Binding-site contacts:
Ligand atom C contacts residue PHE77 of chain 1.A at 3.6 Å (hydrophobic).
Ligand atom CB contacts residue TYR150 of chain 1.A at 4.1 Å (hydrophobic).
Ligand atom CG contacts residue ALA100 of chain 1.A at 4.4 Å (hydrophobic).
Ligand atom O contacts residue SER79 of chain 1.A at 2.6 Å (h-bond).
Ligand atom N contacts residue TYR150 of chain 1.A at 4.2 Å.
Ligand atom C contacts residue ALA100 of chain 1.A at 4.3 Å (hydrophobic).
Ligand atom OXT contacts residue ASN103 of chain 1.A at 4.1 Å.
Ligand atom CD contacts residue TYR150 of chain 1.A at 3.9 Å (hydrophobic).
Ligand atom C contacts residue TYR150 of chain 1.A at 3.5 Å (hydrophobic).
Ligand atom CD contacts residue ASP226 of chain 1.A at 3.2 Å.
Ligand atom OXT contacts residue THR102 of chain 1.A at 3.0 Å (h-bond).
Ligand atom CG contacts residue TYR150 of chain 1.A at 3.4 Å (hydrophobic).
Ligand atom C contacts residue SER79 of chain 1.A at 3.4 Å.
Ligand atom CD contacts residue ALA100 of chain 1.A at 2.9 Å (hydrophobic).
Ligand atom C contacts residue THR102 of chain 1.A at 4.1 Å.
Ligand atom O contacts residue ASN78 of chain 1.A at 3.3 Å.
Ligand atom CG contacts residue THR102 of chain 1.A at 4.4 Å.
Ligand atom N contacts residue GLY227 of chain 1.A at 3.8 Å.
Ligand atom OXT contacts residue SER79 of chain 1.A at 2.6 Å (h-bond).
Ligand atom CD contacts residue TYR275 of chain 1.A at 3.8 Å (hydrophobic).
Ligand atom C contacts residue ASN78 of chain 1.A at 4.0 Å.
Ligand atom O contacts residue TYR150 of chain 1.A at 3.4 Å.
Ligand atom C contacts residue ALA101 of chain 1.A at 4.2 Å (hydrophobic).
Ligand atom CG contacts residue PHE77 of chain 1.A at 4.1 Å (hydrophobic).
Ligand atom N contacts residue TYR275 of chain 1.A at 2.5 Å (h-bond).
Ligand atom CG contacts residue LEU202 of chain 1.A at 4.0 Å (hydrophobic).
Ligand atom OXT contacts residue ASN78 of chain 1.A at 4.4 Å.
Ligand atom CB contacts residue LEU202 of chain 1.A at 4.3 Å (hydrophobic).
Ligand atom OXT contacts residue ALA100 of chain 1.A at 3.9 Å.
Ligand atom N contacts residue ASP226 of chain 1.A at 2.5 Å (salt-bridge).
Ligand atom CB contacts residue ALA100 of chain 1.A at 3.4 Å (hydrophobic).
Ligand atom O contacts residue PHE77 of chain 1.A at 4.0 Å.
Ligand atom N contacts residue ALA100 of chain 1.A at 3.4 Å (h-bond).
Ligand atom OXT contacts residue ALA101 of chain 1.A at 3.4 Å.
Ligand atom CD contacts residue THR102 of chain 1.A at 3.4 Å.
Ligand atom CB contacts residue THR102 of chain 1.A at 4.5 Å.
Ligand atom OXT contacts residue TYR150 of chain 1.A at 3.4 Å.
Ligand atom OXT contacts residue PHE77 of chain 1.A at 3.9 Å.
Ligand atom N contacts residue THR102 of chain 1.A at 4.1 Å.
Ligand atom CB contacts residue PHE77 of chain 1.A at 3.9 Å (hydrophobic).

Sequence of chain 1.A:
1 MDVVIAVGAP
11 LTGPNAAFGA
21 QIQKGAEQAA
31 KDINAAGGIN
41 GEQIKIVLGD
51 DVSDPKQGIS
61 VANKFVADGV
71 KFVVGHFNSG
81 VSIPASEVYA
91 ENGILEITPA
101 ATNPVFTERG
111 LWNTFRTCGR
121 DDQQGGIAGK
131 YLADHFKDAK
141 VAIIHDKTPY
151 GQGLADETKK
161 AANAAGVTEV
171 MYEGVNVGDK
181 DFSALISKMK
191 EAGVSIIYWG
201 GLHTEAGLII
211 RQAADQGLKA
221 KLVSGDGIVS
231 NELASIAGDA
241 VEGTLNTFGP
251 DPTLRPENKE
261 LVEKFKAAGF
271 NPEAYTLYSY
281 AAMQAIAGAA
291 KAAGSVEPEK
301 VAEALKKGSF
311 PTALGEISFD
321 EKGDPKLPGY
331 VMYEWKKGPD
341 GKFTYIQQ

The small molecule below binds the protein below.
Small molecule (SMILES): NCCCC(=O)O